Sequence of chain 1.B:
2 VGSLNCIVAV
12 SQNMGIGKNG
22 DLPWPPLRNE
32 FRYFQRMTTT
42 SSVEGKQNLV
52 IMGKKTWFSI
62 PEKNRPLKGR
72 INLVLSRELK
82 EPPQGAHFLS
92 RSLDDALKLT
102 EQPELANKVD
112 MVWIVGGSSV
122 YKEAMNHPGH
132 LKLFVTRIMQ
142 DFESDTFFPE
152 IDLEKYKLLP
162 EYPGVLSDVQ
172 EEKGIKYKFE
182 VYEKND

The small molecule below binds the protein below.
Small molecule (SMILES): COc1cc(Cc2cnc(N)nc2N)cc(OC)c1OC

Binding-site contacts:
Ligand atom N5 contacts residue NDP1 of chain 1.H at 3.8 Å.
Ligand atom N2 contacts residue GLU31 of chain 1.B at 2.7 Å (salt-bridge).
Ligand atom N4 contacts residue ILE8 of chain 1.B at 3.7 Å.
Ligand atom C3 contacts residue VAL9 of chain 1.B at 3.7 Å (hydrophobic).
Ligand atom N7 contacts residue VAL9 of chain 1.B at 3.9 Å.
Ligand atom C3 contacts residue GLU31 of chain 1.B at 3.5 Å.
Ligand atom N2 contacts residue ALA10 of chain 1.B at 3.6 Å.
Ligand atom N4 contacts residue ALA10 of chain 1.B at 4.0 Å.
Ligand atom C3 contacts residue PHE35 of chain 1.B at 3.9 Å (hydrophobic).
Ligand atom N5 contacts residue ILE8 of chain 1.B at 3.8 Å.
Ligand atom C1 contacts residue GLU31 of chain 1.B at 3.5 Å.
Ligand atom C6 contacts residue VAL9 of chain 1.B at 3.9 Å (hydrophobic).
Ligand atom N5 contacts residue ALA10 of chain 1.B at 3.6 Å.
Ligand atom C21 contacts residue PHE35 of chain 1.B at 4.0 Å (hydrophobic).
Ligand atom N7 contacts residue TYR122 of chain 1.B at 3.7 Å.
Ligand atom N4 contacts residue GLU31 of chain 1.B at 2.8 Å (salt-bridge).
Ligand atom C9 contacts residue NDP1 of chain 1.H at 3.6 Å.
Ligand atom C6 contacts residue ALA10 of chain 1.B at 4.0 Å (hydrophobic).
Ligand atom N4 contacts residue VAL9 of chain 1.B at 3.6 Å (h-bond).
Ligand atom C14 contacts residue PHE32 of chain 1.B at 3.6 Å (hydrophobic).
Ligand atom N4 contacts residue THR137 of chain 1.B at 3.7 Å.
Ligand atom C17 contacts residue PHE35 of chain 1.B at 3.6 Å (hydrophobic).
Ligand atom C20 contacts residue VAL116 of chain 1.B at 4.0 Å (hydrophobic).
Ligand atom O13 contacts residue PHE32 of chain 1.B at 3.4 Å.
Ligand atom N5 contacts residue PHE35 of chain 1.B at 3.5 Å.
Ligand atom C8 contacts residue NDP1 of chain 1.H at 3.4 Å.
Ligand atom N7 contacts residue NDP1 of chain 1.H at 3.2 Å (h-bond).
Ligand atom C20 contacts residue THR57 of chain 1.B at 3.7 Å.
Ligand atom C3 contacts residue ALA10 of chain 1.B at 3.7 Å (hydrophobic).
Ligand atom C17 contacts residue PHE32 of chain 1.B at 4.0 Å (hydrophobic).
Ligand atom C20 contacts residue ILE61 of chain 1.B at 3.9 Å (hydrophobic).
Ligand atom C6 contacts residue PHE35 of chain 1.B at 3.5 Å (hydrophobic).
Ligand atom O19 contacts residue PHE35 of chain 1.B at 3.7 Å.
Ligand atom C6 contacts residue NDP1 of chain 1.H at 3.1 Å.
Ligand atom C17 contacts residue LEU68 of chain 1.B at 3.0 Å (hydrophobic).
Ligand atom N7 contacts residue PHE35 of chain 1.B at 3.7 Å.
Ligand atom C18 contacts residue PHE35 of chain 1.B at 3.8 Å (hydrophobic).
Ligand atom N7 contacts residue ILE8 of chain 1.B at 3.2 Å (h-bond).
Ligand atom N5 contacts residue VAL9 of chain 1.B at 3.5 Å.
Ligand atom C6 contacts residue ILE8 of chain 1.B at 4.0 Å (hydrophobic).